Binding-site contacts:
Ligand atom S01 contacts residue ASN51 of chain 1.A at 3.4 Å (h-bond).
Ligand atom C01 contacts residue THR184 of chain 1.A at 3.8 Å.
Ligand atom C03 contacts residue ASN51 of chain 1.A at 3.8 Å.
Ligand atom C03 contacts residue ASP93 of chain 1.A at 3.2 Å.
Ligand atom O01 contacts residue THR184 of chain 1.A at 2.5 Å (h-bond).
Ligand atom C12 contacts residue ILE96 of chain 1.A at 3.7 Å (hydrophobic).
Ligand atom C11 contacts residue ASN51 of chain 1.A at 3.8 Å.
Ligand atom O03 contacts residue PHE138 of chain 1.A at 3.9 Å.
Ligand atom C08 contacts residue ALA55 of chain 1.A at 3.8 Å (hydrophobic).
Ligand atom C02 contacts residue ASP93 of chain 1.A at 3.3 Å.
Ligand atom C09 contacts residue ILE96 of chain 1.A at 3.9 Å (hydrophobic).
Ligand atom C05 contacts residue ASN51 of chain 1.A at 3.7 Å.
Ligand atom C13 contacts residue LYS58 of chain 1.A at 3.7 Å.
Ligand atom C07 contacts residue MET98 of chain 1.A at 3.8 Å (hydrophobic).
Ligand atom C22 contacts residue TRP162 of chain 1.A at 3.4 Å (hydrophobic).
Ligand atom C08 contacts residue GLY97 of chain 1.A at 3.7 Å.
Ligand atom C04 contacts residue ASN51 of chain 1.A at 3.4 Å.
Ligand atom O02 contacts residue LEU48 of chain 1.A at 3.5 Å (h-bond).
Ligand atom C12 contacts residue LYS58 of chain 1.A at 3.9 Å.
Ligand atom C22 contacts residue LEU103 of chain 1.A at 3.8 Å (hydrophobic).
Ligand atom C19 contacts residue LEU107 of chain 1.A at 3.7 Å (hydrophobic).
Ligand atom C17 contacts residue PHE138 of chain 1.A at 3.4 Å (hydrophobic).
Ligand atom C21 contacts residue PHE138 of chain 1.A at 3.6 Å (hydrophobic).
Ligand atom O02 contacts residue ASN51 of chain 1.A at 3.6 Å.
Ligand atom S01 contacts residue PHE138 of chain 1.A at 3.3 Å.
Ligand atom C07 contacts residue THR184 of chain 1.A at 3.4 Å.
Ligand atom O04 contacts residue LEU107 of chain 1.A at 3.2 Å.
Ligand atom C11 contacts residue ALA55 of chain 1.A at 3.8 Å (hydrophobic).
Ligand atom N01 contacts residue ALA55 of chain 1.A at 3.6 Å.
Ligand atom C14 contacts residue ASP54 of chain 1.A at 3.8 Å.
Ligand atom O01 contacts residue MET98 of chain 1.A at 3.4 Å.
Ligand atom C15 contacts residue ASP54 of chain 1.A at 3.4 Å.
Ligand atom O02 contacts residue VAL186 of chain 1.A at 3.5 Å.
Ligand atom C02 contacts residue THR184 of chain 1.A at 3.7 Å.
Ligand atom C18 contacts residue PHE138 of chain 1.A at 3.7 Å (hydrophobic).
Ligand atom C03 contacts residue SER52 of chain 1.A at 3.5 Å.
Ligand atom O01 contacts residue GLY97 of chain 1.A at 3.6 Å.
Ligand atom C16 contacts residue PHE138 of chain 1.A at 3.4 Å (hydrophobic).
Ligand atom C06 contacts residue MET98 of chain 1.A at 3.8 Å (hydrophobic).
Ligand atom C23 contacts residue LEU107 of chain 1.A at 3.8 Å (hydrophobic).

Sequence of chain 1.A:
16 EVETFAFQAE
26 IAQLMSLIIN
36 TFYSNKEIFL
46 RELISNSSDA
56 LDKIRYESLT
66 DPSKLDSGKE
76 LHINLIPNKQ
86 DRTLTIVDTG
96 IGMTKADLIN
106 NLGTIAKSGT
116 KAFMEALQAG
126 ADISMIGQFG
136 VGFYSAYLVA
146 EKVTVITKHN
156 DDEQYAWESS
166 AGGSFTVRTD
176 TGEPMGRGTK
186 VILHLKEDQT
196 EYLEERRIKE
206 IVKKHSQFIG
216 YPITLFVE

A protein and the small-molecule ligand that binds it are described below.
Small molecule (SMILES): O=C(c1ccc(O)c(Sc2ccc3c(c2)OCCO3)c1)N1Cc2ccccc2C1